Sequence of chain 1.A:
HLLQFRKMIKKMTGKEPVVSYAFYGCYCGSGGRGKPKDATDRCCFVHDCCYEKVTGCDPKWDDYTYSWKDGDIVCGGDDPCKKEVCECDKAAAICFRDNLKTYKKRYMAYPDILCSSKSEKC

This protein binds this small molecule.
Small molecule (SMILES): O=P(O)(O)OC[C@H](O)CO

Binding-site contacts:
Ligand atom O2P contacts residue PHE5 of chain 1.A at 3.8 Å.
Ligand atom C3 contacts residue GLY29 of chain 1.A at 4.2 Å.
Ligand atom O3P contacts residue VAL18 of chain 1.A at 4.0 Å.
Ligand atom O1P contacts residue ALA22 of chain 1.A at 4.0 Å.
Ligand atom O2P contacts residue LEU2 of chain 1.A at 3.7 Å.
Ligand atom C3 contacts residue ALA22 of chain 1.A at 4.2 Å (hydrophobic).
Ligand atom O2 contacts residue CYS28 of chain 1.A at 4.3 Å.
Ligand atom O1 contacts residue HIS47 of chain 1.A at 3.8 Å.
Ligand atom O2P contacts residue ILE9 of chain 1.A at 3.8 Å.
Ligand atom O3P contacts residue ALA22 of chain 1.A at 4.2 Å.
Ligand atom C2 contacts residue GLY29 of chain 1.A at 4.2 Å.
Ligand atom O4P contacts residue LEU2 of chain 1.A at 3.9 Å.
Ligand atom C2 contacts residue PHE5 of chain 1.A at 3.6 Å (hydrophobic).
Ligand atom C1 contacts residue PHE5 of chain 1.A at 3.9 Å (hydrophobic).
Ligand atom O2 contacts residue PHE96 of chain 1.A at 4.0 Å.
Ligand atom O2 contacts residue PHE5 of chain 1.A at 4.2 Å.
Ligand atom O2 contacts residue GLY29 of chain 1.A at 4.3 Å.
Ligand atom O1 contacts residue PHE5 of chain 1.A at 3.5 Å.
Ligand atom O2 contacts residue ILE9 of chain 1.A at 4.4 Å.
Ligand atom O2 contacts residue TYR21 of chain 1.A at 3.9 Å.
Ligand atom C1 contacts residue GLY29 of chain 1.A at 3.5 Å.
Ligand atom O2 contacts residue CYS44 of chain 1.A at 4.2 Å.
Ligand atom O2P contacts residue ARG6 of chain 1.A at 3.8 Å.
Ligand atom O3P contacts residue PRO17 of chain 1.A at 3.9 Å.